Binding-site contacts:
Ligand atom N2 contacts residue ASN15 of chain 3.A at 3.0 Å (h-bond).
Ligand atom C4 contacts residue ASN15 of chain 3.A at 4.2 Å.
Ligand atom O5 contacts residue ASN15 of chain 3.A at 2.3 Å (h-bond).
Ligand atom O7 contacts residue ASN15 of chain 3.A at 3.7 Å.
Ligand atom C2 contacts residue ASN15 of chain 3.A at 2.5 Å.
Ligand atom C3 contacts residue ASN15 of chain 3.A at 3.8 Å.
Ligand atom C7 contacts residue ASN15 of chain 3.A at 3.5 Å.
Ligand atom C5 contacts residue ASN15 of chain 3.A at 3.6 Å.
Ligand atom C1 contacts residue ASN15 of chain 3.A at 1.4 Å.

The small molecule below binds the protein below.
Small molecule (SMILES): CC(=O)N[C@@H]1[C@@H](O)[C@H](O)[C@@H](CO)O[C@H]1O

Sequence of chain 3.A:
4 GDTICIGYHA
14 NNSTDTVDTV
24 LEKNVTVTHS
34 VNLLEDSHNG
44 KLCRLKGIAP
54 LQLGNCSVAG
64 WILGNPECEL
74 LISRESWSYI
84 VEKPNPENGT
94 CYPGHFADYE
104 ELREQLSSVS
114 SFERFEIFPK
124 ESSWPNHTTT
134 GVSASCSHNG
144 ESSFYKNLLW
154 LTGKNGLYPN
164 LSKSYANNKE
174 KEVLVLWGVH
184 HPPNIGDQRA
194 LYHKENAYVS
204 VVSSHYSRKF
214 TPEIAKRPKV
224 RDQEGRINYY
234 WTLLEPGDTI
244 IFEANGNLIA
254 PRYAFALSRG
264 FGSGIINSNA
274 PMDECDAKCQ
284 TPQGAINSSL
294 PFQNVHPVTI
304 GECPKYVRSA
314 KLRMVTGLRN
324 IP